Sequence of chain 1.A:
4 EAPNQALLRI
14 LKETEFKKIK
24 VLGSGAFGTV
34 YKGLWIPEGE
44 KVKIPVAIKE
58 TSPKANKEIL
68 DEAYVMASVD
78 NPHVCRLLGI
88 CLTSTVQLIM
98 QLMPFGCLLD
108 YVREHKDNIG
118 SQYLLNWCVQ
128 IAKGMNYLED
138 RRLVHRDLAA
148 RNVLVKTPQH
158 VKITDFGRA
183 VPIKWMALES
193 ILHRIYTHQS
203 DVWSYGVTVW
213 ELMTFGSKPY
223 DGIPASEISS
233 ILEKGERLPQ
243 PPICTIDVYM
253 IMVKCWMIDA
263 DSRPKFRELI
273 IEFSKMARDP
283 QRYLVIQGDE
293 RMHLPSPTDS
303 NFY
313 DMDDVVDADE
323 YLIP

The small molecule below binds the protein below.
Small molecule (SMILES): COC1CCN(c2nccc(Nc3cc4[nH]c(-c5cn[nH]c5)cc4cn3)n2)CC1

Binding-site contacts:
Ligand atom N26 contacts residue LYS52 of chain 1.A at 3.4 Å (salt-bridge).
Ligand atom C20 contacts residue MET97 of chain 1.A at 3.3 Å (hydrophobic).
Ligand atom C25 contacts residue MET97 of chain 1.A at 3.7 Å (hydrophobic).
Ligand atom C17 contacts residue LEU151 of chain 1.A at 3.9 Å (hydrophobic).
Ligand atom C30 contacts residue GLN98 of chain 1.A at 3.3 Å.
Ligand atom N28 contacts residue MET73 of chain 1.A at 3.8 Å.
Ligand atom C12 contacts residue LEU25 of chain 1.A at 3.8 Å (hydrophobic).
Ligand atom N22 contacts residue LEU151 of chain 1.A at 3.9 Å.
Ligand atom N26 contacts residue GLU69 of chain 1.A at 3.5 Å (salt-bridge).
Ligand atom N31 contacts residue MET100 of chain 1.A at 3.0 Å (h-bond).
Ligand atom C13 contacts residue MET100 of chain 1.A at 3.7 Å (hydrophobic).
Ligand atom C13 contacts residue GLY103 of chain 1.A at 3.8 Å.
Ligand atom C21 contacts residue LEU151 of chain 1.A at 3.9 Å (hydrophobic).
Ligand atom C29 contacts residue THR161 of chain 1.A at 3.0 Å.
Ligand atom N15 contacts residue MET100 of chain 1.A at 2.8 Å (h-bond).
Ligand atom C21 contacts residue MET97 of chain 1.A at 3.7 Å (hydrophobic).
Ligand atom N28 contacts residue MET97 of chain 1.A at 3.9 Å.
Ligand atom C5 contacts residue LEU25 of chain 1.A at 3.7 Å (hydrophobic).
Ligand atom C25 contacts residue LYS52 of chain 1.A at 3.7 Å.
Ligand atom C3 contacts residue GLY26 of chain 1.A at 3.8 Å.
Ligand atom C20 contacts residue LEU151 of chain 1.A at 3.6 Å (hydrophobic).
Ligand atom C5 contacts residue GLY26 of chain 1.A at 3.9 Å.
Ligand atom C30 contacts residue ALA50 of chain 1.A at 3.5 Å (hydrophobic).
Ligand atom N31 contacts residue LEU99 of chain 1.A at 4.0 Å.
Ligand atom N28 contacts residue ASP162 of chain 1.A at 3.8 Å.
Ligand atom C29 contacts residue MET97 of chain 1.A at 3.5 Å (hydrophobic).
Ligand atom C30 contacts residue MET100 of chain 1.A at 3.5 Å (hydrophobic).
Ligand atom C30 contacts residue LEU151 of chain 1.A at 3.9 Å (hydrophobic).
Ligand atom N28 contacts residue GLU69 of chain 1.A at 3.3 Å (salt-bridge).
Ligand atom C13 contacts residue LEU25 of chain 1.A at 3.9 Å (hydrophobic).
Ligand atom C16 contacts residue MET100 of chain 1.A at 3.5 Å (hydrophobic).
Ligand atom C12 contacts residue GLY103 of chain 1.A at 3.7 Å.
Ligand atom C18 contacts residue LEU151 of chain 1.A at 3.7 Å (hydrophobic).
Ligand atom N31 contacts residue ALA50 of chain 1.A at 3.8 Å.
Ligand atom N28 contacts residue THR161 of chain 1.A at 3.8 Å.
Ligand atom C24 contacts residue MET97 of chain 1.A at 3.3 Å (hydrophobic).
Ligand atom C11 contacts residue LEU25 of chain 1.A at 3.7 Å (hydrophobic).
Ligand atom C19 contacts residue LEU151 of chain 1.A at 3.5 Å (hydrophobic).
Ligand atom C12 contacts residue MET100 of chain 1.A at 3.7 Å (hydrophobic).
Ligand atom C19 contacts residue ALA50 of chain 1.A at 3.7 Å (hydrophobic).